A small-molecule ligand and the protein it binds are described below.
Small molecule (SMILES): O=C(N[C@H](Cc1c[nH]c2ccccc12)C(=O)Nc1ccncc1)c1ccc(N2CCN(c3ccc(F)cc3F)CC2)cc1F

Binding-site contacts:
Ligand atom F contacts residue ILE52 of chain 1.A at 3.6 Å.
Ligand atom C32 contacts residue TYR96 of chain 1.A at 3.7 Å (hydrophobic).
Ligand atom F contacts residue ILE50 of chain 1.A at 3.6 Å.
Ligand atom C15 contacts residue PHE194 of chain 1.A at 3.7 Å (hydrophobic).
Ligand atom O contacts residue VAL441 of chain 1.A at 3.6 Å.
Ligand atom C2 contacts residue HEM1 of chain 1.B at 3.0 Å.
Ligand atom C1 contacts residue HEM1 of chain 1.B at 3.1 Å.
Ligand atom C4 contacts residue LEU336 of chain 1.A at 3.8 Å (hydrophobic).
Ligand atom C23 contacts residue MET440 of chain 1.A at 3.8 Å (hydrophobic).
Ligand atom C13 contacts residue PHE194 of chain 1.A at 3.9 Å (hydrophobic).
Ligand atom C contacts residue ALA271 of chain 1.A at 3.3 Å (hydrophobic).
Ligand atom O1 contacts residue PHE270 of chain 1.A at 3.8 Å.
Ligand atom C18 contacts residue PHE28 of chain 1.A at 3.4 Å (hydrophobic).
Ligand atom C14 contacts residue PHE194 of chain 1.A at 3.9 Å (hydrophobic).
Ligand atom C9 contacts residue MET440 of chain 1.A at 3.3 Å (hydrophobic).
Ligand atom C7 contacts residue MET440 of chain 1.A at 3.6 Å (hydrophobic).
Ligand atom C16 contacts residue PHE194 of chain 1.A at 3.9 Å (hydrophobic).
Ligand atom C19 contacts residue PHE28 of chain 1.A at 3.6 Å (hydrophobic).
Ligand atom C10 contacts residue MET440 of chain 1.A at 3.4 Å (hydrophobic).
Ligand atom F2 contacts residue ILE85 of chain 1.A at 3.8 Å.
Ligand atom N5 contacts residue TYR83 of chain 1.A at 3.4 Å.
Ligand atom C1 contacts residue ALA271 of chain 1.A at 3.3 Å (hydrophobic).
Ligand atom N contacts residue HEM1 of chain 1.B at 2.2 Å.
Ligand atom C26 contacts residue MET86 of chain 1.A at 3.9 Å (hydrophobic).
Ligand atom O contacts residue MET440 of chain 1.A at 3.7 Å.
Ligand atom F2 contacts residue MET440 of chain 1.A at 3.9 Å.
Ligand atom C3 contacts residue LEU336 of chain 1.A at 3.7 Å (hydrophobic).
Ligand atom C24 contacts residue PHE270 of chain 1.A at 3.9 Å (hydrophobic).
Ligand atom C31 contacts residue HEM1 of chain 1.B at 3.9 Å.
Ligand atom O1 contacts residue ALA271 of chain 1.A at 3.7 Å.
Ligand atom C26 contacts residue TYR83 of chain 1.A at 3.4 Å (hydrophobic).
Ligand atom C8 contacts residue MET440 of chain 1.A at 3.5 Å (hydrophobic).
Ligand atom F2 contacts residue TYR83 of chain 1.A at 3.4 Å.
Ligand atom C15 contacts residue MET340 of chain 1.A at 3.8 Å (hydrophobic).
Ligand atom F1 contacts residue PHE28 of chain 1.A at 3.5 Å.
Ligand atom C contacts residue THR275 of chain 1.A at 3.8 Å.
Ligand atom F1 contacts residue ILE25 of chain 1.A at 3.8 Å.
Ligand atom C30 contacts residue ALA271 of chain 1.A at 3.7 Å (hydrophobic).
Ligand atom C24 contacts residue MET86 of chain 1.A at 3.6 Å (hydrophobic).
Ligand atom F contacts residue PHE28 of chain 1.A at 3.8 Å.

Sequence of chain 3.A:
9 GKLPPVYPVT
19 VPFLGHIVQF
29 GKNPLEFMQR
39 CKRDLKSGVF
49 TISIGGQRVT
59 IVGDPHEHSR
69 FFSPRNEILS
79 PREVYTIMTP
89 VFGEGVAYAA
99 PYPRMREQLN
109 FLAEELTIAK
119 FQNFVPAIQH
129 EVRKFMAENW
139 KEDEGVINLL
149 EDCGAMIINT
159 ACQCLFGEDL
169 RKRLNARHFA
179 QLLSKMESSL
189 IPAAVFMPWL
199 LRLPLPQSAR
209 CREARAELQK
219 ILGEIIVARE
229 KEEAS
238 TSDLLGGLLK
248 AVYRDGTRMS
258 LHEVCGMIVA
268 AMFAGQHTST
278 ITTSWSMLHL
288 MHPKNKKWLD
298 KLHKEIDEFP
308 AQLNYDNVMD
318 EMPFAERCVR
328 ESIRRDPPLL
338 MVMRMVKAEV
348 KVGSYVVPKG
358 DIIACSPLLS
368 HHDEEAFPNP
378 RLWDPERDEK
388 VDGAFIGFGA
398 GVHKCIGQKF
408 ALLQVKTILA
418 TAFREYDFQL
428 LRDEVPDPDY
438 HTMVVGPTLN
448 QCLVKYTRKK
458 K

Sequence of chain 1.A:
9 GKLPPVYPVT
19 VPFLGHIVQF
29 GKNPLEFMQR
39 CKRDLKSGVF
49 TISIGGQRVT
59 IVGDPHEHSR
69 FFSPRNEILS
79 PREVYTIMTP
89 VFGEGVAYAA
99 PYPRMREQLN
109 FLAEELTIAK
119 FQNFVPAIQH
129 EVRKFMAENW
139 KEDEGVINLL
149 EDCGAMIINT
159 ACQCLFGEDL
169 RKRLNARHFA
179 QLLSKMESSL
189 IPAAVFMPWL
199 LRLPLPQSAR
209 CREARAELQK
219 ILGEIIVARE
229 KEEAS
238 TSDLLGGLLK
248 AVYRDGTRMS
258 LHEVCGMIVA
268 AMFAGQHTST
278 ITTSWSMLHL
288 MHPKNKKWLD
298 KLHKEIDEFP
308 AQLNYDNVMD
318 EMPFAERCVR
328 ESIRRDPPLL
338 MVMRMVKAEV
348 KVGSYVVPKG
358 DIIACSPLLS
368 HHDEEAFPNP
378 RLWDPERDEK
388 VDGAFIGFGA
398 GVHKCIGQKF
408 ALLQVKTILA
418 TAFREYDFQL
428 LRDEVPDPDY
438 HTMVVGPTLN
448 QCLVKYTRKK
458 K